Binding-site contacts:
Ligand atom O contacts residue TRP25 of chain 1.A at 3.4 Å (h-bond).
Ligand atom N contacts residue TYR16 of chain 1.A at 4.5 Å.
Ligand atom O contacts residue TYR16 of chain 1.A at 4.4 Å.
Ligand atom O contacts residue TYR14 of chain 1.A at 2.6 Å (h-bond).
Ligand atom CD1 contacts residue PRO9 of chain 1.A at 4.0 Å (hydrophobic).
Ligand atom CG contacts residue THR24 of chain 1.A at 3.7 Å.
Ligand atom C contacts residue TRP25 of chain 1.A at 4.4 Å (hydrophobic).
Ligand atom CD1 contacts residue TYR14 of chain 1.A at 3.3 Å (hydrophobic).
Ligand atom CG contacts residue SER23 of chain 1.A at 4.2 Å.
Ligand atom O contacts residue SER23 of chain 1.A at 4.5 Å.
Ligand atom CG contacts residue TRP25 of chain 1.A at 3.4 Å (hydrophobic).
Ligand atom CD contacts residue TYR16 of chain 1.A at 3.5 Å (hydrophobic).
Ligand atom CB contacts residue THR24 of chain 1.A at 3.3 Å.
Ligand atom CB contacts residue TYR14 of chain 1.A at 3.9 Å (hydrophobic).
Ligand atom O contacts residue SER23 of chain 1.A at 4.0 Å.
Ligand atom CG contacts residue TRP25 of chain 1.A at 3.8 Å (hydrophobic).
Ligand atom CA contacts residue TYR14 of chain 1.A at 4.5 Å (hydrophobic).
Ligand atom CD2 contacts residue PRO9 of chain 1.A at 4.1 Å (hydrophobic).
Ligand atom CG contacts residue HIS6 of chain 1.A at 3.4 Å.
Ligand atom CB contacts residue TRP25 of chain 1.A at 4.2 Å (hydrophobic).
Ligand atom CG contacts residue TYR16 of chain 1.A at 3.8 Å (hydrophobic).
Ligand atom CA contacts residue TYR14 of chain 1.A at 3.9 Å (hydrophobic).
Ligand atom CD contacts residue SER23 of chain 1.A at 4.0 Å.
Ligand atom C contacts residue TYR14 of chain 1.A at 3.3 Å (hydrophobic).
Ligand atom CD2 contacts residue TRP25 of chain 1.A at 4.0 Å (hydrophobic).
Ligand atom CD1 contacts residue TRP25 of chain 1.A at 4.3 Å (hydrophobic).
Ligand atom CB contacts residue TYR16 of chain 1.A at 3.4 Å (hydrophobic).
Ligand atom C contacts residue SER23 of chain 1.A at 4.0 Å.
Ligand atom CA contacts residue SER23 of chain 1.A at 3.1 Å.
Ligand atom CD contacts residue HIS6 of chain 1.A at 3.5 Å.
Ligand atom CB contacts residue TYR14 of chain 1.A at 4.4 Å (hydrophobic).
Ligand atom CG contacts residue TYR14 of chain 1.A at 3.2 Å (hydrophobic).
Ligand atom CD contacts residue TYR14 of chain 1.A at 3.5 Å (hydrophobic).
Ligand atom N contacts residue SER23 of chain 1.A at 3.6 Å (h-bond).
Ligand atom C contacts residue SER23 of chain 1.A at 4.4 Å.
Ligand atom CB contacts residue SER23 of chain 1.A at 3.4 Å.
Ligand atom CD1 contacts residue SER8 of chain 1.A at 4.2 Å.
Ligand atom N contacts residue TYR14 of chain 1.A at 3.8 Å.
Ligand atom CD contacts residue TRP25 of chain 1.A at 4.0 Å (hydrophobic).

The protein below binds the small molecule below.
Small molecule (SMILES): CC(C)C[C@H](NC(=O)[C@@H]1CCCN1C(=O)[C@@H]1CCCN1C(=O)[C@H](C)NC(=O)[C@@H](NC(=O)[C@H](CO)NC(=O)CN)[C@@H](C)O)C(=O)N1CCC[C@H]1C(=O)N[C@H](C=O)CCCNC(N)=[NH2+]

Sequence of chain 1.A:
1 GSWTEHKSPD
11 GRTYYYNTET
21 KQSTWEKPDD